The small molecule below binds the protein below.
Small molecule (SMILES): CC(=O)N[C@H]1[C@H]([C@H](O)[C@H](O)CO)O[C@@](OC[C@H]2O[C@@H](O[C@H]3[C@H](O)[C@@H](O)[C@H](O)O[C@@H]3CO)[C@H](O)[C@@H](O)[C@H]2O)(C(=O)O)C[C@@H]1O

Sequence of chain 27.C:
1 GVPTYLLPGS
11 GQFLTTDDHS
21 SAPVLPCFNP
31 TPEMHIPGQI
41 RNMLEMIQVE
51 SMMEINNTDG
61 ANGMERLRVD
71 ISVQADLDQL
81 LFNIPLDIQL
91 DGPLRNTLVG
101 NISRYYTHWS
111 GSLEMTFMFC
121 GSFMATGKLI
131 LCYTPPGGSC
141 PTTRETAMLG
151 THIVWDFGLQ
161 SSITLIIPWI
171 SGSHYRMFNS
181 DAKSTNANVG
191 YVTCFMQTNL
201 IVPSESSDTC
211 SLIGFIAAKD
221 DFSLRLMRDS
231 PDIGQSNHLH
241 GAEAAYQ

Sequence of chain 27.A:
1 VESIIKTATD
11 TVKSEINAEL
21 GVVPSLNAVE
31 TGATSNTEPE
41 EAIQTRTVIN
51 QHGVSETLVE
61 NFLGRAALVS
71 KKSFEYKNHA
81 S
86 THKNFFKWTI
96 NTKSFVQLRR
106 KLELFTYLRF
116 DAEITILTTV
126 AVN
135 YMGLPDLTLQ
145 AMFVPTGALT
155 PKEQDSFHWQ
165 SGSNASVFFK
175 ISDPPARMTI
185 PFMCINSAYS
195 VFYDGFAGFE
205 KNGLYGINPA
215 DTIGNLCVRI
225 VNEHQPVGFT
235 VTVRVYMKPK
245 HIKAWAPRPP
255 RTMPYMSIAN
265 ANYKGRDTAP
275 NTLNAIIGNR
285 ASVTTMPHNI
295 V

Binding-site contacts:
Ligand atom O4 contacts residue ARG95 of chain 27.C at 3.6 Å (salt-bridge).
Ligand atom N5 contacts residue PRO231 of chain 27.C at 2.9 Å (h-bond).
Ligand atom C10 contacts residue PRO231 of chain 27.C at 3.8 Å (hydrophobic).
Ligand atom C3 contacts residue PRO274 of chain 27.A at 4.1 Å (hydrophobic).
Ligand atom O6 contacts residue ASP91 of chain 27.C at 3.1 Å.
Ligand atom O4 contacts residue PRO231 of chain 27.C at 3.8 Å.
Ligand atom C3 contacts residue ARG95 of chain 27.C at 3.9 Å.
Ligand atom C4 contacts residue ASN275 of chain 27.A at 3.8 Å.
Ligand atom N5 contacts residue ASP232 of chain 27.C at 4.1 Å.
Ligand atom C11 contacts residue PRO231 of chain 27.C at 3.7 Å (hydrophobic).
Ligand atom C3 contacts residue PRO274 of chain 27.A at 3.8 Å (hydrophobic).
Ligand atom C4 contacts residue PRO231 of chain 27.C at 3.5 Å (hydrophobic).
Ligand atom O4 contacts residue ASP91 of chain 27.C at 2.7 Å (salt-bridge).
Ligand atom C3 contacts residue ARG104 of chain 27.C at 3.8 Å.
Ligand atom O7 contacts residue PRO274 of chain 27.A at 3.4 Å.
Ligand atom C11 contacts residue ILE233 of chain 27.C at 3.8 Å (hydrophobic).
Ligand atom C10 contacts residue ASN275 of chain 27.A at 3.3 Å.
Ligand atom C5 contacts residue ASN275 of chain 27.A at 3.6 Å.
Ligand atom O4 contacts residue ASN275 of chain 27.A at 3.0 Å (h-bond).
Ligand atom C5 contacts residue PRO231 of chain 27.C at 3.7 Å (hydrophobic).
Ligand atom O4 contacts residue ASP232 of chain 27.C at 2.7 Å (salt-bridge).
Ligand atom O3 contacts residue PRO274 of chain 27.A at 3.8 Å.
Ligand atom O10 contacts residue ARG270 of chain 27.A at 3.3 Å.
Ligand atom O7 contacts residue ARG270 of chain 27.A at 3.8 Å.
Ligand atom N5 contacts residue ASN275 of chain 27.A at 3.6 Å (h-bond).
Ligand atom C6 contacts residue ASP91 of chain 27.C at 3.8 Å.
Ligand atom O10 contacts residue ASN275 of chain 27.A at 2.9 Å (h-bond).
Ligand atom O1B contacts residue ARG104 of chain 27.C at 2.8 Å (salt-bridge).
Ligand atom C4 contacts residue ASP91 of chain 27.C at 3.2 Å.
Ligand atom C11 contacts residue ASP232 of chain 27.C at 3.8 Å.
Ligand atom C4 contacts residue ASP232 of chain 27.C at 3.5 Å.
Ligand atom O6 contacts residue PRO274 of chain 27.A at 3.7 Å.
Ligand atom C4 contacts residue ARG104 of chain 27.C at 3.9 Å.
Ligand atom C1 contacts residue ARG104 of chain 27.C at 3.6 Å.
Ligand atom O3 contacts residue GLY282 of chain 27.A at 3.4 Å.
Ligand atom C11 contacts residue GLY234 of chain 27.C at 3.8 Å.
Ligand atom O3 contacts residue ASP91 of chain 27.C at 4.0 Å.
Ligand atom C4 contacts residue PRO274 of chain 27.A at 4.0 Å (hydrophobic).
Ligand atom C3 contacts residue ASP232 of chain 27.C at 4.0 Å.
Ligand atom C5 contacts residue PRO274 of chain 27.A at 4.0 Å (hydrophobic).